This protein binds this small molecule.
Small molecule (SMILES): CC(=O)N[C@@H]1[C@@H](O)[C@H](O)[C@@H](CO)O[C@H]1O

Sequence of chain 1.A:
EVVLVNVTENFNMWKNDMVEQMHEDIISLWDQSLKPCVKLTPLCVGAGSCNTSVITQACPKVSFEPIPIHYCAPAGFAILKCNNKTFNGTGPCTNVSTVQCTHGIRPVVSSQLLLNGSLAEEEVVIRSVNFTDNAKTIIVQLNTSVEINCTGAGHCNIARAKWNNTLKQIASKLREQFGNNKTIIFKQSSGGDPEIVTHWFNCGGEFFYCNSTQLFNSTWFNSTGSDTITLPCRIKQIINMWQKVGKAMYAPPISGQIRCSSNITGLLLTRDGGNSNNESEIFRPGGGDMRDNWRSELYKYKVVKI

Binding-site contacts:
Ligand atom C8 contacts residue THR144 of chain 1.A at 3.8 Å.
Ligand atom C2 contacts residue GLN169 of chain 1.A at 4.4 Å.
Ligand atom C4 contacts residue GLN169 of chain 1.A at 4.5 Å.
Ligand atom C6 contacts residue GLU123 of chain 1.A at 3.7 Å.
Ligand atom C8 contacts residue ASN143 of chain 1.A at 4.3 Å.
Ligand atom C5 contacts residue GLU123 of chain 1.A at 4.3 Å.
Ligand atom C5 contacts residue GLN169 of chain 1.A at 4.0 Å.
Ligand atom C1 contacts residue GLU123 of chain 1.A at 4.3 Å.
Ligand atom C4 contacts residue ASN143 of chain 1.A at 4.1 Å.
Ligand atom C5 contacts residue ASN143 of chain 1.A at 3.6 Å.
Ligand atom O6 contacts residue LYS173 of chain 1.A at 3.7 Å.
Ligand atom C6 contacts residue LYS173 of chain 1.A at 4.5 Å.
Ligand atom C4 contacts residue GLU123 of chain 1.A at 4.5 Å.
Ligand atom C3 contacts residue ASN143 of chain 1.A at 3.6 Å.
Ligand atom O5 contacts residue GLU123 of chain 1.A at 3.4 Å.
Ligand atom C7 contacts residue THR144 of chain 1.A at 4.3 Å.
Ligand atom C1 contacts residue GLN169 of chain 1.A at 4.0 Å.
Ligand atom N2 contacts residue THR144 of chain 1.A at 4.2 Å.
Ligand atom C1 contacts residue ASN143 of chain 1.A at 1.4 Å.
Ligand atom C5 contacts residue VAL124 of chain 1.A at 4.5 Å (hydrophobic).
Ligand atom O6 contacts residue GLU123 of chain 1.A at 3.7 Å.
Ligand atom C2 contacts residue GLU122 of chain 1.A at 4.1 Å.
Ligand atom O6 contacts residue GLN169 of chain 1.A at 4.2 Å.
Ligand atom O5 contacts residue GLU122 of chain 1.A at 3.9 Å.
Ligand atom C1 contacts residue VAL124 of chain 1.A at 4.4 Å (hydrophobic).
Ligand atom C1 contacts residue GLU122 of chain 1.A at 3.9 Å.
Ligand atom O5 contacts residue GLN169 of chain 1.A at 4.4 Å.
Ligand atom O5 contacts residue ASN143 of chain 1.A at 2.4 Å (h-bond).
Ligand atom N2 contacts residue ASN143 of chain 1.A at 2.7 Å (h-bond).
Ligand atom C3 contacts residue GLN169 of chain 1.A at 4.1 Å.
Ligand atom O5 contacts residue VAL124 of chain 1.A at 3.5 Å (h-bond).
Ligand atom O7 contacts residue GLU122 of chain 1.A at 3.7 Å.
Ligand atom O7 contacts residue ASN143 of chain 1.A at 3.0 Å (h-bond).
Ligand atom O6 contacts residue VAL124 of chain 1.A at 3.4 Å (h-bond).
Ligand atom C2 contacts residue ASN143 of chain 1.A at 2.2 Å.
Ligand atom C6 contacts residue VAL124 of chain 1.A at 4.2 Å (hydrophobic).
Ligand atom C7 contacts residue ASN143 of chain 1.A at 3.0 Å.